Sequence of chain 1.A:
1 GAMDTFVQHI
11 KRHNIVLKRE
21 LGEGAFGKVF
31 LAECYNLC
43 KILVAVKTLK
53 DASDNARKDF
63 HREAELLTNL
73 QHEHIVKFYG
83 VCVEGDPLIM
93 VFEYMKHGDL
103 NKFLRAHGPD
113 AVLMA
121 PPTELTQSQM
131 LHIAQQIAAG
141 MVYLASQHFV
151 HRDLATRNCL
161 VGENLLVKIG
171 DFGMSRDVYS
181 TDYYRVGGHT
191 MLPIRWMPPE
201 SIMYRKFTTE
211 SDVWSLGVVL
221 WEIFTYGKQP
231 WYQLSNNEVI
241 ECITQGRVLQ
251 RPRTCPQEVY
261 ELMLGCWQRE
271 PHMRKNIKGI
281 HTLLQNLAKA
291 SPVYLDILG

Binding-site contacts:
Ligand atom FAG contacts residue ILE169 of chain 1.A at 3.1 Å.
Ligand atom NAU contacts residue ASP171 of chain 1.A at 3.6 Å.
Ligand atom N3 contacts residue LEU160 of chain 1.A at 3.5 Å.
Ligand atom CAM contacts residue PHE94 of chain 1.A at 3.6 Å (hydrophobic).
Ligand atom FAE contacts residue PHE149 of chain 1.A at 3.5 Å.
Ligand atom CAH contacts residue ASP171 of chain 1.A at 3.7 Å.
Ligand atom NAT contacts residue ASP171 of chain 1.A at 3.5 Å (salt-bridge).
Ligand atom CAK contacts residue PHE149 of chain 1.A at 3.5 Å (hydrophobic).
Ligand atom OAD contacts residue VAL78 of chain 1.A at 3.3 Å.
Ligand atom FAE contacts residue HIS151 of chain 1.A at 3.3 Å.
Ligand atom C8 contacts residue PHE172 of chain 1.A at 3.5 Å (hydrophobic).
Ligand atom C2 contacts residue TYR96 of chain 1.A at 3.3 Å (hydrophobic).
Ligand atom C2 contacts residue MET97 of chain 1.A at 3.2 Å (hydrophobic).
Ligand atom NBF contacts residue GLU95 of chain 1.A at 3.0 Å (salt-bridge).
Ligand atom CAV contacts residue PHE94 of chain 1.A at 3.8 Å (hydrophobic).
Ligand atom NAT contacts residue PHE94 of chain 1.A at 3.6 Å.
Ligand atom FAG contacts residue GLY170 of chain 1.A at 3.5 Å.
Ligand atom NBF contacts residue LEU160 of chain 1.A at 3.8 Å.
Ligand atom CAJ contacts residue LEU69 of chain 1.A at 3.7 Å (hydrophobic).
Ligand atom C4 contacts residue LEU160 of chain 1.A at 3.5 Å (hydrophobic).
Ligand atom FAF contacts residue ILE77 of chain 1.A at 3.6 Å.
Ligand atom OAD contacts residue ASP171 of chain 1.A at 2.8 Å (salt-bridge).
Ligand atom N3 contacts residue GLU95 of chain 1.A at 3.7 Å.
Ligand atom N3 contacts residue TYR96 of chain 1.A at 3.6 Å.
Ligand atom FAF contacts residue LEU72 of chain 1.A at 3.4 Å.
Ligand atom CAY contacts residue LEU69 of chain 1.A at 3.6 Å (hydrophobic).
Ligand atom NAU contacts residue PHE94 of chain 1.A at 3.5 Å.
Ligand atom C4 contacts residue GLU95 of chain 1.A at 3.7 Å.
Ligand atom CAM contacts residue LYS49 of chain 1.A at 3.7 Å.
Ligand atom N1 contacts residue TYR96 of chain 1.A at 3.5 Å.
Ligand atom N3 contacts residue MET97 of chain 1.A at 2.8 Å (h-bond).
Ligand atom CAV contacts residue ASP171 of chain 1.A at 3.2 Å.
Ligand atom C5 contacts residue ALA47 of chain 1.A at 3.7 Å (hydrophobic).
Ligand atom C4 contacts residue ALA47 of chain 1.A at 3.5 Å (hydrophobic).
Ligand atom NBF contacts residue ALA47 of chain 1.A at 3.6 Å.
Ligand atom S contacts residue PHE172 of chain 1.A at 3.8 Å.
Ligand atom F1 contacts residue GLU65 of chain 1.A at 3.0 Å.
Ligand atom CAJ contacts residue ASP171 of chain 1.A at 3.7 Å.
Ligand atom CAP contacts residue LEU69 of chain 1.A at 3.7 Å (hydrophobic).
Ligand atom OAD contacts residue GLY170 of chain 1.A at 3.4 Å.

A protein and the small-molecule ligand that binds it are described below.
Small molecule (SMILES): Nc1ncnc2scc(-c3ccc(NC(=O)Nc4cc(C(F)(F)F)ccc4F)cc3)c12